Binding-site contacts:
Ligand atom CAB contacts residue PEG1 of chain 1.BA at 3.2 Å.
Ligand atom OAE contacts residue PEG1 of chain 1.BA at 3.5 Å.
Ligand atom NAC contacts residue PEG1 of chain 1.BA at 3.9 Å.
Ligand atom CAB contacts residue SER71 of chain 1.I at 4.1 Å.
Ligand atom CAB contacts residue SER35 of chain 1.I at 4.0 Å.
Ligand atom OAE contacts residue SER71 of chain 1.I at 4.4 Å.
Ligand atom CAB contacts residue SER31 of chain 1.I at 3.4 Å.
Ligand atom CAA contacts residue SER32 of chain 1.I at 4.4 Å.
Ligand atom OAE contacts residue SER35 of chain 1.I at 4.0 Å.
Ligand atom CAD contacts residue SER31 of chain 1.I at 3.5 Å.
Ligand atom CAD contacts residue TYR34 of chain 1.I at 3.6 Å (hydrophobic).
Ligand atom CAB contacts residue SER30 of chain 1.I at 3.8 Å.
Ligand atom CAD contacts residue SER32 of chain 1.I at 3.7 Å.
Ligand atom NAC contacts residue SER31 of chain 1.I at 4.0 Å.
Ligand atom CAA contacts residue PEG1 of chain 1.BA at 3.4 Å.
Ligand atom CAD contacts residue THR33 of chain 1.I at 3.1 Å.

A protein and the small-molecule ligand that binds it are described below.
Small molecule (SMILES): C[N+](C)(C)[O-]

Sequence of chain 1.I:
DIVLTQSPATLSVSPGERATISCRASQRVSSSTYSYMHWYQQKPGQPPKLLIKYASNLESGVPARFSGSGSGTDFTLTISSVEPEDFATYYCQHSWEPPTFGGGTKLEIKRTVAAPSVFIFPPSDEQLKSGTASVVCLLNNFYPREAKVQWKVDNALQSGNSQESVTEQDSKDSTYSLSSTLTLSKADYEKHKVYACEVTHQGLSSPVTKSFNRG